This protein binds this small molecule.
Small molecule (SMILES): CCOc1noc2cc(OCCC3CCN(c4ccc(C)nn4)CC3)ccc12

Binding-site contacts:
Ligand atom N24 contacts residue LEU216 of chain 6.A at 3.5 Å.
Ligand atom C10 contacts residue TYR191 of chain 6.A at 3.7 Å (hydrophobic).
Ligand atom C28 contacts residue TYR143 of chain 6.A at 3.4 Å (hydrophobic).
Ligand atom N07 contacts residue LEU101 of chain 6.A at 3.7 Å.
Ligand atom O23 contacts residue LEU216 of chain 6.A at 3.7 Å.
Ligand atom C18 contacts residue ILE99 of chain 6.A at 3.8 Å (hydrophobic).
Ligand atom C01 contacts residue TYR192 of chain 6.A at 2.9 Å (hydrophobic).
Ligand atom N08 contacts residue LEU101 of chain 6.A at 3.8 Å.
Ligand atom C18 contacts residue TYR145 of chain 6.A at 3.8 Å (hydrophobic).
Ligand atom C14 contacts residue SER121 of chain 6.A at 3.5 Å.
Ligand atom O26 contacts residue TYR145 of chain 6.A at 3.2 Å.
Ligand atom O26 contacts residue PHE180 of chain 6.A at 3.7 Å.
Ligand atom C14 contacts residue HIS237 of chain 6.A at 3.5 Å.
Ligand atom O16 contacts residue ILE99 of chain 6.A at 3.6 Å.
Ligand atom C03 contacts residue ASN211 of chain 6.A at 3.1 Å.
Ligand atom C09 contacts residue TYR191 of chain 6.A at 3.6 Å (hydrophobic).
Ligand atom C04 contacts residue MET213 of chain 6.A at 3.9 Å (hydrophobic).
Ligand atom C15 contacts residue LEU182 of chain 6.A at 3.7 Å (hydrophobic).
Ligand atom C25 contacts residue PHE180 of chain 6.A at 3.5 Å (hydrophobic).
Ligand atom C17 contacts residue ILE99 of chain 6.A at 3.8 Å (hydrophobic).
Ligand atom C28 contacts residue TYR145 of chain 6.A at 3.3 Å (hydrophobic).
Ligand atom C21 contacts residue ILE123 of chain 6.A at 3.8 Å (hydrophobic).
Ligand atom N24 contacts residue PHE180 of chain 6.A at 3.6 Å.
Ligand atom C22 contacts residue ILE123 of chain 6.A at 3.6 Å (hydrophobic).
Ligand atom C05 contacts residue LEU101 of chain 6.A at 3.9 Å (hydrophobic).
Ligand atom C09 contacts residue LEU101 of chain 6.A at 3.8 Å (hydrophobic).
Ligand atom C15 contacts residue ILE123 of chain 6.A at 3.6 Å (hydrophobic).
Ligand atom C01 contacts residue THR207 of chain 6.A at 2.9 Å.
Ligand atom C13 contacts residue MET213 of chain 6.A at 3.4 Å (hydrophobic).
Ligand atom N06 contacts residue LEU101 of chain 6.A at 3.2 Å.
Ligand atom C22 contacts residue ILE99 of chain 6.A at 3.9 Å (hydrophobic).
Ligand atom C28 contacts residue ALA167 of chain 6.A at 3.1 Å (hydrophobic).
Ligand atom C17 contacts residue LEU182 of chain 6.A at 3.7 Å (hydrophobic).
Ligand atom C18 contacts residue LEU182 of chain 6.A at 3.2 Å (hydrophobic).
Ligand atom C04 contacts residue ASN211 of chain 6.A at 3.4 Å.
Ligand atom C19 contacts residue LEU182 of chain 6.A at 3.6 Å (hydrophobic).
Ligand atom C28 contacts residue MET144 of chain 6.A at 3.8 Å (hydrophobic).
Ligand atom C27 contacts residue PHE180 of chain 6.A at 3.2 Å (hydrophobic).
Ligand atom C12 contacts residue ILE99 of chain 6.A at 3.7 Å (hydrophobic).
Ligand atom C19 contacts residue TYR145 of chain 6.A at 3.2 Å (hydrophobic).

Sequence of chain 6.A:
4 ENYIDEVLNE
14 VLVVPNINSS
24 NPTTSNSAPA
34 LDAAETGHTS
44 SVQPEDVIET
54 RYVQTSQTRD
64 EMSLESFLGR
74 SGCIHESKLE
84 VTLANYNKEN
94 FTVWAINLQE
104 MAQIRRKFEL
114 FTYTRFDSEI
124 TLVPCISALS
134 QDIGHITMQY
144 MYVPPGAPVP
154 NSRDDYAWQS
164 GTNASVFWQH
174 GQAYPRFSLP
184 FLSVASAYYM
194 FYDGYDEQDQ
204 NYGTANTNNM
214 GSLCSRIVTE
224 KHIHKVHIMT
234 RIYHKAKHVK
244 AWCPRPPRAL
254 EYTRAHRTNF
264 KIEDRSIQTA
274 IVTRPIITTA